This small molecule binds to this protein.
Small molecule (SMILES): OC[C@H]1O[C@H](O)[C@@H](O)[C@@H](O)[C@@H]1O

Binding-site contacts:
Ligand atom O6 contacts residue THR6 of chain 1.B at 3.7 Å.
Ligand atom O3 contacts residue THR6 of chain 1.B at 4.2 Å.
Ligand atom C6 contacts residue LYS32 of chain 1.B at 3.5 Å.
Ligand atom O4 contacts residue THR6 of chain 1.B at 4.3 Å.
Ligand atom C3 contacts residue THR6 of chain 1.B at 2.8 Å.
Ligand atom O5 contacts residue TYR8 of chain 1.B at 3.8 Å.
Ligand atom C5 contacts residue THR6 of chain 1.B at 2.8 Å.
Ligand atom C1 contacts residue THR6 of chain 1.B at 1.4 Å.
Ligand atom C4 contacts residue THR6 of chain 1.B at 3.4 Å.
Ligand atom C5 contacts residue LYS32 of chain 1.B at 4.0 Å.
Ligand atom O2 contacts residue THR6 of chain 1.B at 3.5 Å (h-bond).
Ligand atom C6 contacts residue THR6 of chain 1.B at 4.0 Å.
Ligand atom O5 contacts residue THR6 of chain 1.B at 2.4 Å (h-bond).
Ligand atom C2 contacts residue THR6 of chain 1.B at 2.3 Å.
Ligand atom C1 contacts residue TYR8 of chain 1.B at 3.8 Å (hydrophobic).
Ligand atom O6 contacts residue LYS32 of chain 1.B at 3.1 Å.

Sequence of chain 1.B:
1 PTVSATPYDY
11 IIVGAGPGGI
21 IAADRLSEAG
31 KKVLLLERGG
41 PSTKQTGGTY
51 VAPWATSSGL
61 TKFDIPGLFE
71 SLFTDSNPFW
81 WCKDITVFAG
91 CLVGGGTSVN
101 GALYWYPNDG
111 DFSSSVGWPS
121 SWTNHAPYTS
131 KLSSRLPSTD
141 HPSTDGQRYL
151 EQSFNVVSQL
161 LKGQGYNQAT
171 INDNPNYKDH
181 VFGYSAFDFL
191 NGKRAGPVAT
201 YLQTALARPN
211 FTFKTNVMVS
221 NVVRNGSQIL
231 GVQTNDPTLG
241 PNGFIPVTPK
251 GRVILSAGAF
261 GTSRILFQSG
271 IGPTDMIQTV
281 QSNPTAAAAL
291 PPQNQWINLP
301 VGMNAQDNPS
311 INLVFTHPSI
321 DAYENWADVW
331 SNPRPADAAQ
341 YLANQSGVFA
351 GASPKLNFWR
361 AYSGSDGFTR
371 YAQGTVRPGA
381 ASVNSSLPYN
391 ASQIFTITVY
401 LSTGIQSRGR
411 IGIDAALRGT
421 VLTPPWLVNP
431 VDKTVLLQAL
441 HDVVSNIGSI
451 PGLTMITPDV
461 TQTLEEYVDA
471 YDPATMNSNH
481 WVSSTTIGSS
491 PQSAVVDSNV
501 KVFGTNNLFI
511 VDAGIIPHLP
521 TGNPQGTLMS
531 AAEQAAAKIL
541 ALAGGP